Sequence of chain 1.SB:
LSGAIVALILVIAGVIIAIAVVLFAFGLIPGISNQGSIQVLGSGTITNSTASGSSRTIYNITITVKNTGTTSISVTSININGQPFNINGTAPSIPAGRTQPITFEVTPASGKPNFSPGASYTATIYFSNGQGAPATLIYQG

This protein binds this small molecule.
Small molecule (SMILES): CC(=O)N[C@H]1[C@H](O[C@H]2[C@H](O)[C@@H](NC(C)=O)CO[C@@H]2CO)O[C@H](CO)[C@@H](O)[C@@H]1O[C@@H]1O[C@H](CS(=O)(=O)O)[C@@H](O)[C@H](O)[C@H]1O

Binding-site contacts:
Ligand atom C7 contacts residue TYR59 of chain 1.SB at 3.3 Å (hydrophobic).
Ligand atom C8 contacts residue GLY53 of chain 1.SB at 3.5 Å.
Ligand atom C7 contacts residue SER55 of chain 1.SB at 4.4 Å.
Ligand atom C8 contacts residue PHE115 of chain 1.SB at 3.9 Å (hydrophobic).
Ligand atom O1S6 contacts residue SER52 of chain 1.SB at 3.3 Å (h-bond).
Ligand atom C1 contacts residue THR50 of chain 1.SB at 4.0 Å.
Ligand atom C7 contacts residue GLY53 of chain 1.SB at 4.2 Å.
Ligand atom C3 contacts residue ASN48 of chain 1.SB at 3.8 Å.
Ligand atom C4 contacts residue ASN48 of chain 1.SB at 4.3 Å.
Ligand atom O7 contacts residue THR57 of chain 1.SB at 3.2 Å.
Ligand atom C5 contacts residue THR50 of chain 1.SB at 3.4 Å.
Ligand atom C8 contacts residue THR57 of chain 1.SB at 4.0 Å.
Ligand atom C2 contacts residue ASN48 of chain 1.SB at 2.5 Å.
Ligand atom C8 contacts residue SER55 of chain 1.SB at 3.0 Å.
Ligand atom C8 contacts residue TYR59 of chain 1.SB at 3.2 Å (hydrophobic).
Ligand atom O5 contacts residue ASN48 of chain 1.SB at 2.4 Å (h-bond).
Ligand atom C7 contacts residue ASN48 of chain 1.SB at 3.4 Å.
Ligand atom C8 contacts residue ASN48 of chain 1.SB at 4.4 Å.
Ligand atom C6 contacts residue THR50 of chain 1.SB at 3.5 Å.
Ligand atom C7 contacts residue THR57 of chain 1.SB at 3.9 Å.
Ligand atom N2 contacts residue ASN48 of chain 1.SB at 2.8 Å (h-bond).
Ligand atom N2 contacts residue GLY53 of chain 1.SB at 3.8 Å.
Ligand atom O6 contacts residue SER52 of chain 1.SB at 4.3 Å.
Ligand atom C7 contacts residue TYR139 of chain 1.SB at 4.0 Å (hydrophobic).
Ligand atom O5 contacts residue THR50 of chain 1.SB at 3.4 Å.
Ligand atom O1S6 contacts residue GLY53 of chain 1.SB at 3.8 Å.
Ligand atom C8 contacts residue TYR139 of chain 1.SB at 3.5 Å (hydrophobic).
Ligand atom C1 contacts residue ASN48 of chain 1.SB at 1.5 Å.
Ligand atom O3 contacts residue LYS112 of chain 1.SB at 4.5 Å.
Ligand atom C6 contacts residue GLY53 of chain 1.SB at 3.8 Å.
Ligand atom N2 contacts residue TYR139 of chain 1.SB at 3.9 Å.
Ligand atom C5 contacts residue ASN48 of chain 1.SB at 3.7 Å.
Ligand atom C8 contacts residue THR50 of chain 1.SB at 3.6 Å.
Ligand atom C6 contacts residue SER52 of chain 1.SB at 4.0 Å.
Ligand atom O7 contacts residue ASN48 of chain 1.SB at 3.6 Å (h-bond).
Ligand atom O7 contacts residue TYR59 of chain 1.SB at 2.7 Å (h-bond).